Sequence of chain 1.B:
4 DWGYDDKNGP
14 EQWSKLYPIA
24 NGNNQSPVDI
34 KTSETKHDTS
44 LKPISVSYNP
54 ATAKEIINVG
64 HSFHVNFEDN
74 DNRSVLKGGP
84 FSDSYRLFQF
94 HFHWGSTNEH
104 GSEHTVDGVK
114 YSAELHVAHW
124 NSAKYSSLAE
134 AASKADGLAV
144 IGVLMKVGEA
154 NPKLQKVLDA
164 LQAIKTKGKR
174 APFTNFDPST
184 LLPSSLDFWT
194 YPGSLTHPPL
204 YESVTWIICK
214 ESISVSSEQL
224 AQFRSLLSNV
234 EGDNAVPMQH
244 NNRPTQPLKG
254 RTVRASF

A protein and the small-molecule ligand that binds it are described below.
Small molecule (SMILES): CC(=O)NCCc1ccc(S(N)(=O)=O)cc1

Binding-site contacts:
Ligand atom C4 contacts residue LEU198 of chain 1.B at 4.0 Å (hydrophobic).
Ligand atom O1 contacts residue HIS119 of chain 1.B at 3.3 Å (h-bond).
Ligand atom N2 contacts residue HIS67 of chain 1.B at 4.3 Å.
Ligand atom O2 contacts residue THR199 of chain 1.B at 3.0 Å (h-bond).
Ligand atom C5 contacts residue HIS94 of chain 1.B at 4.3 Å.
Ligand atom C1 contacts residue ZN1 of chain 1.E at 4.2 Å.
Ligand atom O2 contacts residue LEU198 of chain 1.B at 3.1 Å.
Ligand atom O1 contacts residue HIS94 of chain 1.B at 3.6 Å.
Ligand atom O3 contacts residue PHE91 of chain 1.B at 4.1 Å.
Ligand atom C1 contacts residue HIS94 of chain 1.B at 3.9 Å.
Ligand atom C2 contacts residue THR199 of chain 1.B at 4.3 Å.
Ligand atom O1 contacts residue ZN1 of chain 1.E at 2.9 Å.
Ligand atom C5 contacts residue GLN92 of chain 1.B at 4.1 Å.
Ligand atom S contacts residue THR199 of chain 1.B at 3.9 Å.
Ligand atom C9 contacts residue GLN92 of chain 1.B at 4.0 Å.
Ligand atom C1 contacts residue LEU198 of chain 1.B at 3.7 Å (hydrophobic).
Ligand atom O3 contacts residue GLN92 of chain 1.B at 3.0 Å (h-bond).
Ligand atom C3 contacts residue HIS200 of chain 1.B at 3.4 Å.
Ligand atom C5 contacts residue LEU198 of chain 1.B at 4.1 Å (hydrophobic).
Ligand atom C3 contacts residue LEU198 of chain 1.B at 3.8 Å (hydrophobic).
Ligand atom C6 contacts residue LEU198 of chain 1.B at 3.9 Å (hydrophobic).
Ligand atom N1 contacts residue ZN1 of chain 1.E at 2.2 Å.
Ligand atom N1 contacts residue GLU106 of chain 1.B at 4.2 Å.
Ligand atom C2 contacts residue HIS200 of chain 1.B at 3.6 Å.
Ligand atom N1 contacts residue THR199 of chain 1.B at 2.6 Å (h-bond).
Ligand atom C8 contacts residue HIS67 of chain 1.B at 3.8 Å.
Ligand atom N1 contacts residue HIS119 of chain 1.B at 3.5 Å (h-bond).
Ligand atom O2 contacts residue TRP209 of chain 1.B at 3.5 Å.
Ligand atom S contacts residue HIS94 of chain 1.B at 4.1 Å.
Ligand atom O1 contacts residue TRP209 of chain 1.B at 3.7 Å.
Ligand atom C2 contacts residue LEU198 of chain 1.B at 3.6 Å (hydrophobic).
Ligand atom S contacts residue ZN1 of chain 1.E at 3.1 Å.
Ligand atom N1 contacts residue HIS96 of chain 1.B at 3.4 Å (h-bond).
Ligand atom S contacts residue TRP209 of chain 1.B at 4.2 Å.
Ligand atom C6 contacts residue HIS94 of chain 1.B at 3.6 Å.
Ligand atom O1 contacts residue VAL143 of chain 1.B at 3.8 Å.
Ligand atom S contacts residue HIS119 of chain 1.B at 4.0 Å.
Ligand atom N1 contacts residue HIS94 of chain 1.B at 3.6 Å.
Ligand atom O2 contacts residue SER197 of chain 1.B at 3.9 Å.
Ligand atom N1 contacts residue HIS200 of chain 1.B at 4.2 Å.